Sequence of chain 1.B:
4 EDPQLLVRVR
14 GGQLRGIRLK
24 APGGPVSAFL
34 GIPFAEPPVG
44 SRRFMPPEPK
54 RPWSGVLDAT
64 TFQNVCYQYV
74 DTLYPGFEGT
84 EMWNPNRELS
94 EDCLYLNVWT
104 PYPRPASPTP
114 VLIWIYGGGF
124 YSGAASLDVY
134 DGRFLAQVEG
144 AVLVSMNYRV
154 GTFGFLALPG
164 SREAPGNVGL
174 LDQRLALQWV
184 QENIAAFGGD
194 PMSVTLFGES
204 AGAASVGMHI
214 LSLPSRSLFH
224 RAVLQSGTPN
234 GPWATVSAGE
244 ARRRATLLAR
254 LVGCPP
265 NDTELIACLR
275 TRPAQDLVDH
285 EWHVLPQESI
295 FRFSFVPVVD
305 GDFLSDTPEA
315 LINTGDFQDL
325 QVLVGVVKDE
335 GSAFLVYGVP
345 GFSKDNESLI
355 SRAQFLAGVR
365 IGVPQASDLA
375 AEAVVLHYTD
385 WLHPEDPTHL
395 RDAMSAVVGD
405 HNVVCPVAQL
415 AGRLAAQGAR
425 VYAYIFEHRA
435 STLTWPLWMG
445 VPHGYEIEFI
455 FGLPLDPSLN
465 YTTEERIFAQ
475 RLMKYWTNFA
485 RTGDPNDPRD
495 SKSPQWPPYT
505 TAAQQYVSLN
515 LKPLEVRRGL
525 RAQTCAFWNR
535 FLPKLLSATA

Binding-site contacts:
Ligand atom C6 contacts residue TYR72 of chain 1.B at 3.6 Å (hydrophobic).
Ligand atom N6 contacts residue PHE338 of chain 1.B at 3.4 Å.
Ligand atom C10 contacts residue TYR341 of chain 1.B at 3.4 Å (hydrophobic).
Ligand atom C7 contacts residue TYR72 of chain 1.B at 3.7 Å (hydrophobic).
Ligand atom C26 contacts residue PHE338 of chain 1.B at 3.5 Å (hydrophobic).
Ligand atom C28 contacts residue PHE338 of chain 1.B at 3.6 Å (hydrophobic).
Ligand atom C27 contacts residue PHE338 of chain 1.B at 3.6 Å (hydrophobic).
Ligand atom C36 contacts residue GLU202 of chain 1.B at 3.3 Å.
Ligand atom C29 contacts residue ALA337 of chain 1.B at 3.5 Å (hydrophobic).
Ligand atom C12 contacts residue TYR341 of chain 1.B at 3.2 Å (hydrophobic).
Ligand atom C3 contacts residue TRP286 of chain 1.B at 3.6 Å (hydrophobic).
Ligand atom C21 contacts residue TYR124 of chain 1.B at 3.7 Å (hydrophobic).
Ligand atom C5 contacts residue TRP286 of chain 1.B at 3.3 Å (hydrophobic).
Ligand atom C29 contacts residue HIS447 of chain 1.B at 3.1 Å.
Ligand atom C28 contacts residue ALA337 of chain 1.B at 3.6 Å (hydrophobic).
Ligand atom C37 contacts residue TRP86 of chain 1.B at 3.5 Å (hydrophobic).
Ligand atom N4 contacts residue PHE338 of chain 1.B at 3.5 Å.
Ligand atom C31 contacts residue TRP86 of chain 1.B at 3.7 Å (hydrophobic).
Ligand atom N1 contacts residue TYR124 of chain 1.B at 3.4 Å.
Ligand atom C11 contacts residue TYR341 of chain 1.B at 3.7 Å (hydrophobic).
Ligand atom C3 contacts residue TYR72 of chain 1.B at 3.7 Å (hydrophobic).
Ligand atom N7 contacts residue HIS447 of chain 1.B at 2.8 Å (h-bond).
Ligand atom C4 contacts residue TYR72 of chain 1.B at 3.6 Å (hydrophobic).
Ligand atom C6 contacts residue TRP286 of chain 1.B at 3.4 Å (hydrophobic).
Ligand atom C14 contacts residue TYR72 of chain 1.B at 3.4 Å (hydrophobic).
Ligand atom C22 contacts residue TYR341 of chain 1.B at 3.3 Å (hydrophobic).
Ligand atom C39 contacts residue TRP86 of chain 1.B at 3.4 Å (hydrophobic).
Ligand atom C30 contacts residue TRP86 of chain 1.B at 3.4 Å (hydrophobic).
Ligand atom C28 contacts residue HIS447 of chain 1.B at 3.7 Å.
Ligand atom C41 contacts residue TYR341 of chain 1.B at 3.2 Å (hydrophobic).
Ligand atom N2 contacts residue TRP286 of chain 1.B at 3.5 Å.
Ligand atom N8 contacts residue TRP86 of chain 1.B at 3.5 Å.
Ligand atom C32 contacts residue HIS447 of chain 1.B at 3.5 Å.
Ligand atom C20 contacts residue TRP286 of chain 1.B at 3.4 Å (hydrophobic).
Ligand atom C16 contacts residue TYR72 of chain 1.B at 3.5 Å (hydrophobic).
Ligand atom C42 contacts residue ASP74 of chain 1.B at 3.7 Å.
Ligand atom N1 contacts residue GLU285 of chain 1.B at 3.1 Å (salt-bridge).
Ligand atom C42 contacts residue TYR341 of chain 1.B at 3.3 Å (hydrophobic).
Ligand atom C24 contacts residue TYR124 of chain 1.B at 3.2 Å (hydrophobic).
Ligand atom N5 contacts residue PHE338 of chain 1.B at 3.3 Å.

The protein below binds the small molecule below.
Small molecule (SMILES): Nc1ccc2c(c1)c(-c1ccccc1)[n+](CCCCCCc1cn(CCNc3c4c(nc5ccccc35)CCCC4)nn1)c1cc(N)ccc21